Binding-site contacts:
Ligand atom C3 contacts residue ASN159 of chain 1.A at 3.9 Å.
Ligand atom C2 contacts residue ASN159 of chain 1.A at 2.6 Å.
Ligand atom C8 contacts residue THR161 of chain 1.A at 4.2 Å.
Ligand atom C5 contacts residue ASN159 of chain 1.A at 3.6 Å.
Ligand atom O7 contacts residue ASN159 of chain 1.A at 3.1 Å (h-bond).
Ligand atom C8 contacts residue VAL236 of chain 1.A at 4.4 Å (hydrophobic).
Ligand atom C4 contacts residue ASN159 of chain 1.A at 4.3 Å.
Ligand atom O6 contacts residue THR161 of chain 1.A at 3.9 Å.
Ligand atom C6 contacts residue THR161 of chain 1.A at 3.9 Å.
Ligand atom C6 contacts residue VAL238 of chain 1.A at 4.5 Å (hydrophobic).
Ligand atom C7 contacts residue ASN159 of chain 1.A at 3.3 Å.
Ligand atom C1 contacts residue ASN159 of chain 1.A at 1.4 Å.
Ligand atom O5 contacts residue ASN159 of chain 1.A at 2.3 Å (h-bond).
Ligand atom N2 contacts residue ASN159 of chain 1.A at 3.1 Å (h-bond).

Sequence of chain 1.A:
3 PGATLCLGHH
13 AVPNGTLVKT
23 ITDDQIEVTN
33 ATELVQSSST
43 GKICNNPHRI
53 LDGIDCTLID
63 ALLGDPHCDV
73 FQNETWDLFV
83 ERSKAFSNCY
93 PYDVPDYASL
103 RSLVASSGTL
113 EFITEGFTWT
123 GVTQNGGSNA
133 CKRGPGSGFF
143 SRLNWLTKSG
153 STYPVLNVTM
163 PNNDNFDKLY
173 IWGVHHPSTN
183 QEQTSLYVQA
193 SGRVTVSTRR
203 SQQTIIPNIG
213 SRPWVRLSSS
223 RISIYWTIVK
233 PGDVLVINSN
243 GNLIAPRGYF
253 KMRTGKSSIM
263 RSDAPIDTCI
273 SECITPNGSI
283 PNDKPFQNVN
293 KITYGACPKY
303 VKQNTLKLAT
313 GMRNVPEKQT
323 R

The protein below binds the small molecule below.
Small molecule (SMILES): CC(=O)N[C@H]1[C@H](O[C@H]2[C@H](O)[C@@H](NC(C)=O)CO[C@@H]2CO)O[C@H](CO)[C@@H](O[C@@H]2O[C@H](CO)[C@@H](O)[C@H](O)[C@@H]2O)[C@@H]1O